This small molecule binds to this protein.
Small molecule (SMILES): CC(=O)N[C@@H]1[C@@H](O)[C@H](O)[C@@H](CO)O[C@H]1O

Binding-site contacts:
Ligand atom O7 contacts residue ASN125 of chain 1.B at 3.5 Å (h-bond).
Ligand atom O6 contacts residue ASN113 of chain 1.B at 3.8 Å.
Ligand atom O5 contacts residue ASN125 of chain 1.B at 2.4 Å (h-bond).
Ligand atom C1 contacts residue ASN113 of chain 1.B at 4.0 Å.
Ligand atom C3 contacts residue ASN125 of chain 1.B at 3.7 Å.
Ligand atom C5 contacts residue ASN113 of chain 1.B at 4.1 Å.
Ligand atom C2 contacts residue ASN125 of chain 1.B at 2.3 Å.
Ligand atom N2 contacts residue ASN125 of chain 1.B at 2.7 Å (h-bond).
Ligand atom C1 contacts residue ASN125 of chain 1.B at 1.4 Å.
Ligand atom C8 contacts residue ASN125 of chain 1.B at 4.4 Å.
Ligand atom O5 contacts residue ASN113 of chain 1.B at 3.1 Å.
Ligand atom C5 contacts residue ASN125 of chain 1.B at 3.7 Å.
Ligand atom C6 contacts residue ASN113 of chain 1.B at 3.7 Å.
Ligand atom C7 contacts residue ASN125 of chain 1.B at 3.3 Å.
Ligand atom C4 contacts residue ASN125 of chain 1.B at 4.2 Å.

Sequence of chain 1.B:
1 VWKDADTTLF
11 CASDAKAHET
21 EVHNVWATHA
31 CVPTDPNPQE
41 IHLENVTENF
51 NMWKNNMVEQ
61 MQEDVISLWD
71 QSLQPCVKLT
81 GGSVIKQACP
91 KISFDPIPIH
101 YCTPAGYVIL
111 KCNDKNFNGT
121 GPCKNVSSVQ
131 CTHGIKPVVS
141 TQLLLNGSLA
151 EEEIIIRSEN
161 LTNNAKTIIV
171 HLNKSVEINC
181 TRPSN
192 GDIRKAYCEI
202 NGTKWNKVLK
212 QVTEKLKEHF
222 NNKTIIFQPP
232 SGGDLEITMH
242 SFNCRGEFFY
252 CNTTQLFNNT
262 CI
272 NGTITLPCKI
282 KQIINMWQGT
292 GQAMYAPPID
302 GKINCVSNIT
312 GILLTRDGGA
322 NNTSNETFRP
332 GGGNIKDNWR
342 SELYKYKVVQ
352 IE